The small molecule below binds the protein below.
Small molecule (SMILES): CC(C)=CCC/C(C)=C/CC/C(C)=C(\F)CO[P](=O)(O)OP(=O)(O)O

Binding-site contacts:
Ligand atom C5 contacts residue TRP308 of chain 1.A at 3.9 Å (hydrophobic).
Ligand atom O1A contacts residue ARG314 of chain 1.A at 4.0 Å.
Ligand atom C1 contacts residue TYR315 of chain 1.A at 3.4 Å (hydrophobic).
Ligand atom C2 contacts residue TRP308 of chain 1.A at 3.3 Å (hydrophobic).
Ligand atom C9 contacts residue LEU183 of chain 1.A at 4.2 Å (hydrophobic).
Ligand atom F contacts residue ASN305 of chain 1.A at 3.6 Å.
Ligand atom C12 contacts residue PHE153 of chain 1.A at 3.0 Å (hydrophobic).
Ligand atom F contacts residue ASN219 of chain 1.A at 3.0 Å.
Ligand atom O1 contacts residue LYS181 of chain 1.A at 3.9 Å.
Ligand atom F contacts residue TYR315 of chain 1.A at 4.2 Å.
Ligand atom C7 contacts residue LEU184 of chain 1.A at 4.0 Å (hydrophobic).
Ligand atom C14 contacts residue PHE87 of chain 1.A at 4.0 Å (hydrophobic).
Ligand atom C11 contacts residue PHE153 of chain 1.A at 3.0 Å (hydrophobic).
Ligand atom C2 contacts residue ASN219 of chain 1.A at 3.8 Å.
Ligand atom C11 contacts residue LEU183 of chain 1.A at 4.0 Å (hydrophobic).
Ligand atom C14 contacts residue ARG314 of chain 1.A at 3.7 Å.
Ligand atom C13 contacts residue PHE153 of chain 1.A at 3.4 Å (hydrophobic).
Ligand atom O3B contacts residue ARG314 of chain 1.A at 3.8 Å.
Ligand atom F contacts residue TYR67 of chain 1.A at 3.9 Å.
Ligand atom C1 contacts residue ASN219 of chain 1.A at 4.0 Å.
Ligand atom O3A contacts residue TYR315 of chain 1.A at 4.1 Å.
Ligand atom O1 contacts residue ASN219 of chain 1.A at 3.8 Å.
Ligand atom C3 contacts residue TRP308 of chain 1.A at 3.2 Å (hydrophobic).
Ligand atom C2 contacts residue TYR315 of chain 1.A at 4.0 Å (hydrophobic).
Ligand atom C4 contacts residue TRP308 of chain 1.A at 3.5 Å (hydrophobic).
Ligand atom C10 contacts residue GLY180 of chain 1.A at 3.7 Å.
Ligand atom F contacts residue LYS181 of chain 1.A at 3.4 Å.
Ligand atom O3A contacts residue ARG314 of chain 1.A at 3.8 Å.
Ligand atom C1 contacts residue TRP308 of chain 1.A at 3.7 Å (hydrophobic).
Ligand atom C10 contacts residue LEU184 of chain 1.A at 3.9 Å (hydrophobic).
Ligand atom C15 contacts residue LEU86 of chain 1.A at 4.0 Å (hydrophobic).
Ligand atom C15 contacts residue PHE153 of chain 1.A at 3.8 Å (hydrophobic).
Ligand atom C4 contacts residue PHE87 of chain 1.A at 4.0 Å (hydrophobic).
Ligand atom C14 contacts residue ASP90 of chain 1.A at 3.9 Å.
Ligand atom C6 contacts residue LEU184 of chain 1.A at 4.0 Å (hydrophobic).
Ligand atom C5 contacts residue TYR67 of chain 1.A at 3.3 Å (hydrophobic).
Ligand atom C2 contacts residue LYS181 of chain 1.A at 4.1 Å.
Ligand atom F contacts residue TRP308 of chain 1.A at 3.4 Å.
Ligand atom C8 contacts residue LEU184 of chain 1.A at 4.0 Å (hydrophobic).
Ligand atom O2B contacts residue ARG314 of chain 1.A at 3.8 Å.

Sequence of chain 1.A:
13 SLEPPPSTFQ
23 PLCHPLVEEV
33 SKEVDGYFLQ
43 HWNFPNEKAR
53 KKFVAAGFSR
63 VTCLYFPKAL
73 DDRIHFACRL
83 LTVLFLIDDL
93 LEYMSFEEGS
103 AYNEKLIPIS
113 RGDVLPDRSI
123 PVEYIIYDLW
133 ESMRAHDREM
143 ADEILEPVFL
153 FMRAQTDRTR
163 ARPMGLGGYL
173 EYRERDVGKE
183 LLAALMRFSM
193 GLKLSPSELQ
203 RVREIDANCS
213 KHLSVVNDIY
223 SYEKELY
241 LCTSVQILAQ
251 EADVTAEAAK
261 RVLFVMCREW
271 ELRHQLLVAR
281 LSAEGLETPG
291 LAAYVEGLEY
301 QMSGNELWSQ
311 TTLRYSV